Sequence of chain 1.D:
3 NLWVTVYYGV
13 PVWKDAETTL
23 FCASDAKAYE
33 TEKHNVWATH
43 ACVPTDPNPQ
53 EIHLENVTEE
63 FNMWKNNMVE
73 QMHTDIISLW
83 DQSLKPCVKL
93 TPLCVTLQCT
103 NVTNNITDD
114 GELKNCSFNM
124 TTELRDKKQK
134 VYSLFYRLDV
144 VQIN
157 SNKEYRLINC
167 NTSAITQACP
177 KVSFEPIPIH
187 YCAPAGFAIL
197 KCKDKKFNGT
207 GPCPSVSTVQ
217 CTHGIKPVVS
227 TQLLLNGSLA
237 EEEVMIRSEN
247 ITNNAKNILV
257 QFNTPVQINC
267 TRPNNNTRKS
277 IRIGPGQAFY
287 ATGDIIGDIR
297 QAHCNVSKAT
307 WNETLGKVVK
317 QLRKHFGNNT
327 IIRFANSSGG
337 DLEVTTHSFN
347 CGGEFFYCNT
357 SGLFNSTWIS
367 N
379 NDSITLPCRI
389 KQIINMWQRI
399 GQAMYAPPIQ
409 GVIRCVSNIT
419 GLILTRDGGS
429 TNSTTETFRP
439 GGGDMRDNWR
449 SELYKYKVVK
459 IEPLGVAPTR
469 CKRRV

Binding-site contacts:
Ligand atom C8 contacts residue GLY114 of chain 1.D at 4.2 Å.
Ligand atom C4 contacts residue ASN103 of chain 1.D at 4.0 Å.
Ligand atom C2 contacts residue ASN103 of chain 1.D at 2.2 Å.
Ligand atom C7 contacts residue ASN103 of chain 1.D at 3.2 Å.
Ligand atom C8 contacts residue ASN103 of chain 1.D at 4.3 Å.
Ligand atom O5 contacts residue ASN103 of chain 1.D at 2.3 Å (h-bond).
Ligand atom O7 contacts residue ARG140 of chain 1.D at 4.4 Å.
Ligand atom C5 contacts residue ASN103 of chain 1.D at 3.6 Å.
Ligand atom O7 contacts residue LYS117 of chain 1.D at 4.5 Å.
Ligand atom C8 contacts residue ASP111 of chain 1.D at 4.2 Å.
Ligand atom O7 contacts residue ASN103 of chain 1.D at 3.2 Å (h-bond).
Ligand atom C3 contacts residue ASN103 of chain 1.D at 3.6 Å.
Ligand atom N2 contacts residue ASN103 of chain 1.D at 2.7 Å (h-bond).
Ligand atom C1 contacts residue ASN103 of chain 1.D at 1.4 Å.

This small molecule binds to this protein.
Small molecule (SMILES): CC(=O)N[C@@H]1[C@@H](O)[C@H](O)[C@@H](CO)O[C@H]1O